The small molecule below binds the protein below.
Small molecule (SMILES): O=C(O)CF

Binding-site contacts:
Ligand atom CH3 contacts residue HIS77 of chain 1.A at 4.5 Å.
Ligand atom CH3 contacts residue HIS41 of chain 1.A at 4.1 Å.
Ligand atom C contacts residue HIS41 of chain 1.A at 4.0 Å.
Ligand atom F contacts residue THR79 of chain 1.A at 3.7 Å.
Ligand atom O contacts residue THR79 of chain 1.A at 2.7 Å (h-bond).
Ligand atom CH3 contacts residue SER80 of chain 1.A at 3.5 Å.
Ligand atom F contacts residue SER80 of chain 1.A at 2.7 Å.
Ligand atom F contacts residue HIS102 of chain 1.A at 3.9 Å.
Ligand atom F contacts residue HIS41 of chain 1.A at 3.1 Å.
Ligand atom C contacts residue THR79 of chain 1.A at 3.2 Å.
Ligand atom CH3 contacts residue THR79 of chain 1.A at 3.2 Å.
Ligand atom O contacts residue HIS77 of chain 1.A at 3.4 Å.
Ligand atom OXT contacts residue HIS41 of chain 1.A at 3.3 Å (h-bond).
Ligand atom C contacts residue HIS77 of chain 1.A at 3.3 Å.
Ligand atom C contacts residue SER80 of chain 1.A at 4.4 Å.
Ligand atom OXT contacts residue GLU46 of chain 1.A at 4.0 Å.
Ligand atom OXT contacts residue THR79 of chain 1.A at 4.3 Å.
Ligand atom OXT contacts residue HIS77 of chain 1.A at 2.5 Å (h-bond).
Ligand atom F contacts residue HIS77 of chain 1.A at 4.5 Å.

Sequence of chain 1.A:
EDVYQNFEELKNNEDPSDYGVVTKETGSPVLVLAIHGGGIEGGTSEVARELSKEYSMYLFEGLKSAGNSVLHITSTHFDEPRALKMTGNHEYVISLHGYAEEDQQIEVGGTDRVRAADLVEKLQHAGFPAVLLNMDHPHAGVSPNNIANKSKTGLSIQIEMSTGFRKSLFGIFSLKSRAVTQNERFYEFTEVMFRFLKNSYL